Binding-site contacts:
Ligand atom C8 contacts residue THR230 of chain 1.B at 2.9 Å.
Ligand atom N2 contacts residue MET207 of chain 1.B at 3.2 Å.
Ligand atom C8 contacts residue ALA121 of chain 1.B at 3.6 Å (hydrophobic).
Ligand atom N1 contacts residue GLU189 of chain 1.B at 2.4 Å (salt-bridge).
Ligand atom N3 contacts residue MET207 of chain 1.B at 3.5 Å.
Ligand atom C3' contacts residue PO41 of chain 1.F at 3.6 Å.
Ligand atom C2 contacts residue VAL205 of chain 1.B at 3.6 Å (hydrophobic).
Ligand atom N7 contacts residue ALA121 of chain 1.B at 3.4 Å.
Ligand atom C1' contacts residue ALA120 of chain 1.B at 2.8 Å (hydrophobic).
Ligand atom O3' contacts residue MET207 of chain 1.B at 2.8 Å (h-bond).
Ligand atom C2 contacts residue MET207 of chain 1.B at 3.7 Å (hydrophobic).
Ligand atom C8 contacts residue ASN231 of chain 1.B at 3.2 Å.
Ligand atom C2' contacts residue PO41 of chain 1.F at 3.4 Å.
Ligand atom N7 contacts residue ASN231 of chain 1.B at 2.7 Å (h-bond).
Ligand atom C6 contacts residue TYR188 of chain 1.B at 3.5 Å (hydrophobic).
Ligand atom N2 contacts residue GLY206 of chain 1.B at 3.4 Å.
Ligand atom C2 contacts residue GLY206 of chain 1.B at 3.6 Å.
Ligand atom N2 contacts residue GLU189 of chain 1.B at 2.5 Å (salt-bridge).
Ligand atom C2' contacts residue SER36 of chain 1.B at 3.5 Å.
Ligand atom C4 contacts residue TYR188 of chain 1.B at 3.4 Å (hydrophobic).
Ligand atom O1' contacts residue TYR188 of chain 1.B at 3.5 Å (h-bond).
Ligand atom N1 contacts residue TYR188 of chain 1.B at 3.5 Å.
Ligand atom O6 contacts residue ASN231 of chain 1.B at 3.6 Å (h-bond).
Ligand atom C3' contacts residue SER36 of chain 1.B at 3.6 Å.
Ligand atom C5 contacts residue TYR188 of chain 1.B at 3.3 Å (hydrophobic).
Ligand atom N7 contacts residue TYR188 of chain 1.B at 3.6 Å.
Ligand atom C6 contacts residue GLU189 of chain 1.B at 3.3 Å.
Ligand atom N3 contacts residue VAL205 of chain 1.B at 3.6 Å (h-bond).
Ligand atom N3 contacts residue GLY206 of chain 1.B at 3.4 Å.
Ligand atom C2 contacts residue GLU189 of chain 1.B at 3.3 Å.
Ligand atom O6 contacts residue GLU189 of chain 1.B at 3.3 Å (salt-bridge).
Ligand atom N1 contacts residue VAL205 of chain 1.B at 3.5 Å.
Ligand atom N9 contacts residue ALA120 of chain 1.B at 3.4 Å (h-bond).
Ligand atom C3' contacts residue PHE153 of chain 1.C at 3.5 Å (hydrophobic).
Ligand atom C5 contacts residue GLY122 of chain 1.B at 3.1 Å.
Ligand atom O6 contacts residue GLY122 of chain 1.B at 3.2 Å.
Ligand atom N7 contacts residue THR230 of chain 1.B at 3.5 Å (h-bond).
Ligand atom N7 contacts residue GLY122 of chain 1.B at 3.0 Å (h-bond).
Ligand atom C8 contacts residue GLY122 of chain 1.B at 3.7 Å.
Ligand atom C6 contacts residue GLY122 of chain 1.B at 3.4 Å.

Sequence of chain 1.C:
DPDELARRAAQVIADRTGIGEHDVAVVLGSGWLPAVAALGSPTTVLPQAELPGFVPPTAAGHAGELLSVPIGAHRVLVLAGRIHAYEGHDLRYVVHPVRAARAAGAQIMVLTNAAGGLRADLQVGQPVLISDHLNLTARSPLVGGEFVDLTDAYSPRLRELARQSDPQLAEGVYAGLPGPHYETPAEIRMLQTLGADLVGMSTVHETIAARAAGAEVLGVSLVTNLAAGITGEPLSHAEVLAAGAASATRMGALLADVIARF

Sequence of chain 1.B:
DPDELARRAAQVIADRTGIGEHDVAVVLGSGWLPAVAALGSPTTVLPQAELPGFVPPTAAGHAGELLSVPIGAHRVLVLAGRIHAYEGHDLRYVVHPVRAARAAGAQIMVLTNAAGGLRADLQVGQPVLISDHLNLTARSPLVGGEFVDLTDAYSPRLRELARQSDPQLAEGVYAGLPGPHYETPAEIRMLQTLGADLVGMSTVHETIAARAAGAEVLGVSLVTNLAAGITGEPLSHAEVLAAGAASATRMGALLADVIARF

This small molecule binds to this protein.
Small molecule (SMILES): Nc1nc2c(ncn2COCCO)c(=O)[nH]1